Sequence of chain 1.D:
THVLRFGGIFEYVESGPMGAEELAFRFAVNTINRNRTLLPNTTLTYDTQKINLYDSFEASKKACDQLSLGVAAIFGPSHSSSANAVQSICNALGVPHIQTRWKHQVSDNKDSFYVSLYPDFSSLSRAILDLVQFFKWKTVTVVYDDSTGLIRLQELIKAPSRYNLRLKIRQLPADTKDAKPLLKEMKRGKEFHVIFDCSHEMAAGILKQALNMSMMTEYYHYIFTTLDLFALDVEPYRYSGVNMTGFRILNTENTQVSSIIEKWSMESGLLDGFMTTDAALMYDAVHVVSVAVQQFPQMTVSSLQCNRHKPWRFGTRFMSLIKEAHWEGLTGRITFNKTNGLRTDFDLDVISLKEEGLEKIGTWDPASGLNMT

A small-molecule ligand and the protein it binds are described below.
Small molecule (SMILES): CC(=O)N[C@@H]1[C@@H](O)[C@H](O)[C@@H](CO)O[C@H]1O

Binding-site contacts:
Ligand atom C6 contacts residue ASN213 of chain 1.D at 3.0 Å.
Ligand atom O5 contacts residue ASN213 of chain 1.D at 2.3 Å (h-bond).
Ligand atom C3 contacts residue ASN213 of chain 1.D at 4.0 Å.
Ligand atom O6 contacts residue ASN213 of chain 1.D at 4.4 Å.
Ligand atom C5 contacts residue ASN213 of chain 1.D at 2.6 Å.
Ligand atom N2 contacts residue ASN213 of chain 1.D at 3.3 Å (h-bond).
Ligand atom C1 contacts residue ASN213 of chain 1.D at 1.4 Å.
Ligand atom C4 contacts residue ASN213 of chain 1.D at 4.0 Å.
Ligand atom C2 contacts residue ASN213 of chain 1.D at 2.8 Å.